Sequence of chain 1.C:
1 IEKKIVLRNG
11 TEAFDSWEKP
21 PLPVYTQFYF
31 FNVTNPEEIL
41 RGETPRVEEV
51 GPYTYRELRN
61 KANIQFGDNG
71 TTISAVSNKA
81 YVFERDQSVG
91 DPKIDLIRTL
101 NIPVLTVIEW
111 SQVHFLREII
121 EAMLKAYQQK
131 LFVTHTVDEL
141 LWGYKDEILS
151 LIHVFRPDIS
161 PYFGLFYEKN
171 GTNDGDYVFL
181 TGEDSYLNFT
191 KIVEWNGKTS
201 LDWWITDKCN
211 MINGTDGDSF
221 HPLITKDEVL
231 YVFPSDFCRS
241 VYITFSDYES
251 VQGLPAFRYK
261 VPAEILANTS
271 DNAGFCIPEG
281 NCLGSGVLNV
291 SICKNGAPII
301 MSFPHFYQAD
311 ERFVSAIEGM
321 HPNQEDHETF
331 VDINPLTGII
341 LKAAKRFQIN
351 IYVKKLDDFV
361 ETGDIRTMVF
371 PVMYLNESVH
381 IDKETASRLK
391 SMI

The protein below binds the small molecule below.
Small molecule (SMILES): CC(=O)N[C@H]1[C@H](O[C@H]2[C@H](O)[C@@H](NC(C)=O)CO[C@@H]2CO)O[C@H](CO)[C@@H](O[C@@H]2O[C@H](CO)[C@@H](O)[C@H](O[C@H]3O[C@H](CO)[C@@H](O)[C@H](O)[C@@H]3O)[C@@H]2O)[C@@H]1O

Binding-site contacts:
Ligand atom C2 contacts residue ASN32 of chain 1.C at 2.5 Å.
Ligand atom C3 contacts residue LEU96 of chain 1.C at 3.6 Å (hydrophobic).
Ligand atom C1 contacts residue ARG98 of chain 1.C at 4.4 Å.
Ligand atom O7 contacts residue ASN32 of chain 1.C at 3.8 Å.
Ligand atom N2 contacts residue LEU96 of chain 1.C at 2.6 Å (h-bond).
Ligand atom C6 contacts residue ARG98 of chain 1.C at 3.3 Å.
Ligand atom C1 contacts residue ASN32 of chain 1.C at 1.4 Å.
Ligand atom O5 contacts residue ASN32 of chain 1.C at 2.3 Å (h-bond).
Ligand atom C8 contacts residue VAL50 of chain 1.C at 3.5 Å (hydrophobic).
Ligand atom C1 contacts residue LEU96 of chain 1.C at 3.6 Å (hydrophobic).
Ligand atom C5 contacts residue ARG98 of chain 1.C at 4.4 Å.
Ligand atom C7 contacts residue ASN32 of chain 1.C at 3.6 Å.
Ligand atom N2 contacts residue ASN32 of chain 1.C at 3.0 Å (h-bond).
Ligand atom C8 contacts residue TYR53 of chain 1.C at 4.4 Å (hydrophobic).
Ligand atom C7 contacts residue LEU96 of chain 1.C at 3.6 Å (hydrophobic).
Ligand atom O6 contacts residue ARG98 of chain 1.C at 3.7 Å.
Ligand atom C3 contacts residue ASN32 of chain 1.C at 3.8 Å.
Ligand atom C4 contacts residue ASN32 of chain 1.C at 4.2 Å.
Ligand atom C8 contacts residue ARG98 of chain 1.C at 4.0 Å.
Ligand atom C8 contacts residue THR134 of chain 1.C at 3.6 Å.
Ligand atom O7 contacts residue THR134 of chain 1.C at 3.5 Å.
Ligand atom C7 contacts residue VAL50 of chain 1.C at 3.9 Å (hydrophobic).
Ligand atom O7 contacts residue VAL50 of chain 1.C at 4.1 Å.
Ligand atom C8 contacts residue LEU96 of chain 1.C at 3.7 Å (hydrophobic).
Ligand atom C7 contacts residue THR134 of chain 1.C at 3.8 Å.
Ligand atom O7 contacts residue LEU96 of chain 1.C at 3.6 Å.
Ligand atom C5 contacts residue ASN32 of chain 1.C at 3.6 Å.
Ligand atom O3 contacts residue LEU96 of chain 1.C at 4.3 Å.
Ligand atom C2 contacts residue LEU96 of chain 1.C at 3.4 Å (hydrophobic).
Ligand atom C8 contacts residue ASP95 of chain 1.C at 4.4 Å.
Ligand atom O4 contacts residue LEU96 of chain 1.C at 4.4 Å.